Binding-site contacts:
Ligand atom C7 contacts residue ASN164 of chain 1.B at 3.6 Å.
Ligand atom N2 contacts residue THR163 of chain 1.B at 4.2 Å.
Ligand atom C3 contacts residue ASN164 of chain 1.B at 3.9 Å.
Ligand atom C1 contacts residue ASN164 of chain 1.B at 1.4 Å.
Ligand atom O7 contacts residue THR163 of chain 1.B at 3.7 Å.
Ligand atom C5 contacts residue ASN164 of chain 1.B at 3.6 Å.
Ligand atom C2 contacts residue THR163 of chain 1.B at 3.9 Å.
Ligand atom O7 contacts residue ASN164 of chain 1.B at 4.1 Å.
Ligand atom N2 contacts residue ASN164 of chain 1.B at 3.0 Å.
Ligand atom O5 contacts residue THR163 of chain 1.B at 4.1 Å.
Ligand atom C1 contacts residue THR163 of chain 1.B at 3.8 Å.
Ligand atom C7 contacts residue THR163 of chain 1.B at 4.0 Å.
Ligand atom C2 contacts residue ASN164 of chain 1.B at 2.5 Å.
Ligand atom O5 contacts residue ASN164 of chain 1.B at 2.2 Å (h-bond).
Ligand atom C4 contacts residue ASN164 of chain 1.B at 4.2 Å.
Ligand atom C8 contacts residue ASN164 of chain 1.B at 3.6 Å.
Ligand atom O6 contacts residue ASN164 of chain 1.B at 4.5 Å.

A protein and the small-molecule ligand that binds it are described below.
Small molecule (SMILES): CC(=O)N[C@@H]1[C@@H](O)[C@H](O)[C@@H](CO)O[C@H]1O

Sequence of chain 1.B:
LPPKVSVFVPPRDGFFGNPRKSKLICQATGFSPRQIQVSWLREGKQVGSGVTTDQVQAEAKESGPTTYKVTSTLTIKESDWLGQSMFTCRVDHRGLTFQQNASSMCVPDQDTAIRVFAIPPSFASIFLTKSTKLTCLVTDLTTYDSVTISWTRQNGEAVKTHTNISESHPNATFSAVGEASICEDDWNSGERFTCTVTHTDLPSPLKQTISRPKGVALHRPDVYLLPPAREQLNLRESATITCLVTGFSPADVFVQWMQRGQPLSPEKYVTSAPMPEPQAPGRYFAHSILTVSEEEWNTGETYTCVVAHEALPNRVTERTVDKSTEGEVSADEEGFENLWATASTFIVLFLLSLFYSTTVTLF